Binding-site contacts:
Ligand atom C5 contacts residue TRP34 of chain 1.N at 3.8 Å (hydrophobic).
Ligand atom O5 contacts residue TRP34 of chain 1.N at 3.2 Å (h-bond).
Ligand atom O6 contacts residue ASN35 of chain 1.N at 2.9 Å (h-bond).
Ligand atom O6 contacts residue ARG33 of chain 1.N at 3.7 Å.
Ligand atom C2 contacts residue ASN32 of chain 1.N at 4.0 Å.
Ligand atom O3 contacts residue ARG33 of chain 1.N at 4.3 Å.
Ligand atom C1 contacts residue TRP34 of chain 1.N at 4.1 Å (hydrophobic).
Ligand atom O3 contacts residue ASP18 of chain 1.O at 3.6 Å (salt-bridge).
Ligand atom C3 contacts residue TRP34 of chain 1.N at 3.7 Å (hydrophobic).
Ligand atom O4 contacts residue ARG33 of chain 1.N at 3.5 Å.
Ligand atom O5 contacts residue ARG33 of chain 1.N at 4.0 Å.
Ligand atom C6 contacts residue TRP34 of chain 1.N at 4.2 Å (hydrophobic).
Ligand atom C6 contacts residue TRP34 of chain 1.N at 3.9 Å (hydrophobic).
Ligand atom C1 contacts residue ASN32 of chain 1.N at 3.7 Å.
Ligand atom O4 contacts residue ASP18 of chain 1.O at 3.2 Å (salt-bridge).
Ligand atom C5 contacts residue TRP34 of chain 1.N at 4.2 Å (hydrophobic).
Ligand atom C4 contacts residue TRP34 of chain 1.O at 4.1 Å (hydrophobic).
Ligand atom C3 contacts residue ASP18 of chain 1.O at 4.3 Å.
Ligand atom C4 contacts residue TRP34 of chain 1.N at 3.7 Å (hydrophobic).
Ligand atom O2 contacts residue ASN32 of chain 1.N at 4.5 Å.
Ligand atom O6 contacts residue TYR14 of chain 1.O at 4.2 Å.
Ligand atom C6 contacts residue TRP34 of chain 1.O at 3.9 Å (hydrophobic).
Ligand atom C6 contacts residue ASN35 of chain 1.N at 3.5 Å.
Ligand atom O4 contacts residue TYR14 of chain 1.O at 4.5 Å.
Ligand atom O3 contacts residue TRP34 of chain 1.N at 4.1 Å.
Ligand atom C4 contacts residue ASP18 of chain 1.O at 3.8 Å.
Ligand atom C5 contacts residue TRP34 of chain 1.O at 4.4 Å (hydrophobic).
Ligand atom O6 contacts residue TRP34 of chain 1.N at 3.1 Å (h-bond).
Ligand atom O5 contacts residue ASN32 of chain 1.N at 4.0 Å.

Sequence of chain 1.N:
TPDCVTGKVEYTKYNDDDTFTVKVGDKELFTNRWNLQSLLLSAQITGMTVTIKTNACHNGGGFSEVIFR

A protein and the small-molecule ligand that binds it are described below.
Small molecule (SMILES): OC[C@H]1O[C@H](O[C@@H]2[C@H](O)[C@@H](O)[C@H](O)O[C@@H]2CO)[C@H](O)[C@@H](O)[C@H]1O

Sequence of chain 1.O:
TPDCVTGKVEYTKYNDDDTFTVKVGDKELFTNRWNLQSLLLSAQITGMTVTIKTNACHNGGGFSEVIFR